Sequence of chain 4.A:
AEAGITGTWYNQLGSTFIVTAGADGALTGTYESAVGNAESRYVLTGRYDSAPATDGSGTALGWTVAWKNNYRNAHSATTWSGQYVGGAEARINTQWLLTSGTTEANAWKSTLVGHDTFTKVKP

Sequence of chain 2.A:
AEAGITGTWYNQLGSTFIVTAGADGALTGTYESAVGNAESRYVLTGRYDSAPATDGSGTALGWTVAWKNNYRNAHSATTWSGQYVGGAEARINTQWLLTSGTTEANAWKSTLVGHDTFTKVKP

A small-molecule ligand and the protein it binds are described below.
Small molecule (SMILES): O=C1NC2NC(=O)NC2N1

Binding-site contacts:
Ligand atom O1' contacts residue THR90 of chain 4.A at 2.7 Å (h-bond).
Ligand atom N2' contacts residue TRP108 of chain 4.A at 3.5 Å.
Ligand atom O1 contacts residue TYR43 of chain 4.A at 2.6 Å (h-bond).
Ligand atom O1 contacts residue ASN23 of chain 4.A at 3.0 Å (h-bond).
Ligand atom C3 contacts residue TRP120 of chain 2.A at 3.9 Å (hydrophobic).
Ligand atom C1' contacts residue THR90 of chain 4.A at 3.9 Å.
Ligand atom C2 contacts residue LEU25 of chain 4.A at 4.2 Å (hydrophobic).
Ligand atom N2 contacts residue ASN23 of chain 4.A at 4.0 Å.
Ligand atom N1' contacts residue TRP120 of chain 2.A at 3.7 Å.
Ligand atom N1' contacts residue TRP79 of chain 4.A at 4.0 Å.
Ligand atom C3 contacts residue LEU25 of chain 4.A at 4.0 Å (hydrophobic).
Ligand atom C1 contacts residue ASP128 of chain 4.A at 3.8 Å.
Ligand atom N2 contacts residue ASP128 of chain 4.A at 2.9 Å (salt-bridge).
Ligand atom C1 contacts residue LEU25 of chain 4.A at 3.6 Å (hydrophobic).
Ligand atom C2 contacts residue TRP120 of chain 2.A at 3.6 Å (hydrophobic).
Ligand atom C1 contacts residue SER45 of chain 4.A at 3.7 Å.
Ligand atom N2 contacts residue TYR43 of chain 4.A at 3.9 Å.
Ligand atom C1 contacts residue SER27 of chain 4.A at 3.6 Å.
Ligand atom N1 contacts residue SER45 of chain 4.A at 2.8 Å (h-bond).
Ligand atom N1' contacts residue SER45 of chain 4.A at 4.2 Å.
Ligand atom O1 contacts residue SER27 of chain 4.A at 2.8 Å (h-bond).
Ligand atom O1' contacts residue LEU110 of chain 4.A at 3.9 Å.
Ligand atom N2 contacts residue TRP92 of chain 4.A at 4.3 Å.
Ligand atom N2' contacts residue TRP120 of chain 2.A at 4.0 Å.
Ligand atom C1 contacts residue TYR43 of chain 4.A at 3.5 Å (hydrophobic).
Ligand atom C3 contacts residue TRP108 of chain 4.A at 3.9 Å (hydrophobic).
Ligand atom N2 contacts residue LEU25 of chain 4.A at 3.5 Å.
Ligand atom C3 contacts residue ASP128 of chain 4.A at 4.0 Å.
Ligand atom N1 contacts residue VAL47 of chain 4.A at 3.5 Å.
Ligand atom O1 contacts residue SER45 of chain 4.A at 3.9 Å.
Ligand atom C2 contacts residue VAL47 of chain 4.A at 3.5 Å (hydrophobic).
Ligand atom C2 contacts residue SER45 of chain 4.A at 3.8 Å.
Ligand atom O1' contacts residue TRP79 of chain 4.A at 3.7 Å.
Ligand atom N1 contacts residue SER27 of chain 4.A at 3.9 Å.
Ligand atom N1 contacts residue LEU25 of chain 4.A at 3.9 Å.
Ligand atom O1 contacts residue ASP128 of chain 4.A at 3.8 Å.
Ligand atom O1 contacts residue LEU25 of chain 4.A at 3.9 Å.
Ligand atom C1' contacts residue TRP120 of chain 2.A at 3.9 Å (hydrophobic).
Ligand atom C1 contacts residue ASN23 of chain 4.A at 3.9 Å.
Ligand atom C1' contacts residue TRP79 of chain 4.A at 4.1 Å (hydrophobic).